This protein binds this small molecule.
Small molecule (SMILES): CSCC[C@H](NC(=O)[C@@H]1CCCN1C(=O)[C@H](CC(C)C)NC(=O)[C@H](CC(C)C)NC(=O)[C@H](CCCCN)NC(=O)[C@H](C)NC(=O)[C@H](CCCCN)NC(=O)[C@@H](N)CCCN=C(N)N)C(=O)N[C@@H](CCC(=O)O)C(=O)N[C@@H](CCC(=O)O)C(=O)N[C@@H](C)C(=O)N[C@@H](CC(C)C)C(=O)N[C@@H](CC(C)C)C(=O)N1CCC[C@H]1C=O

Binding-site contacts:
Ligand atom CD1 contacts residue GLN203 of chain 2.A at 3.5 Å.
Ligand atom C contacts residue GLY105 of chain 2.A at 3.8 Å.
Ligand atom CA contacts residue PHE126 of chain 2.A at 3.9 Å (hydrophobic).
Ligand atom N contacts residue GLY105 of chain 2.A at 2.8 Å (h-bond).
Ligand atom O contacts residue VAL127 of chain 2.A at 3.5 Å.
Ligand atom CD contacts residue ARG165 of chain 2.A at 3.8 Å.
Ligand atom CA contacts residue GLY105 of chain 2.A at 3.6 Å.
Ligand atom CG contacts residue TYR162 of chain 2.A at 3.9 Å (hydrophobic).
Ligand atom O contacts residue PHE126 of chain 2.A at 3.4 Å.
Ligand atom CA contacts residue ILE130 of chain 2.A at 3.5 Å (hydrophobic).
Ligand atom CD2 contacts residue LEU161 of chain 2.A at 3.6 Å (hydrophobic).
Ligand atom C contacts residue ILE130 of chain 2.A at 3.9 Å (hydrophobic).
Ligand atom CB contacts residue ILE130 of chain 2.A at 3.6 Å (hydrophobic).
Ligand atom CB contacts residue TYR162 of chain 2.A at 3.5 Å (hydrophobic).
Ligand atom CD1 contacts residue TYR162 of chain 2.A at 3.5 Å (hydrophobic).
Ligand atom C contacts residue VAL127 of chain 2.A at 3.7 Å (hydrophobic).
Ligand atom SD contacts residue ARG165 of chain 2.A at 3.5 Å.
Ligand atom O contacts residue GLY105 of chain 2.A at 3.7 Å.
Ligand atom CA contacts residue SER163 of chain 2.A at 3.7 Å.
Ligand atom N contacts residue LEU161 of chain 2.A at 3.2 Å (h-bond).
Ligand atom CD1 contacts residue GLY124 of chain 2.A at 3.9 Å.
Ligand atom OE1 contacts residue ARG165 of chain 2.A at 2.9 Å (salt-bridge).
Ligand atom N contacts residue VAL125 of chain 2.A at 3.5 Å (h-bond).
Ligand atom CA contacts residue GLY105 of chain 2.A at 3.9 Å.
Ligand atom N contacts residue SER163 of chain 2.A at 3.9 Å.
Ligand atom CD contacts residue GLN203 of chain 2.A at 3.5 Å.
Ligand atom CB contacts residue ILE104 of chain 2.A at 3.6 Å (hydrophobic).
Ligand atom O contacts residue LEU161 of chain 2.A at 3.4 Å (h-bond).
Ligand atom CE contacts residue ARG165 of chain 2.A at 3.8 Å.
Ligand atom O contacts residue VAL127 of chain 2.A at 2.5 Å (h-bond).
Ligand atom O contacts residue TYR162 of chain 2.A at 3.6 Å.
Ligand atom C contacts residue LEU161 of chain 2.A at 3.8 Å (hydrophobic).
Ligand atom CA contacts residue VAL125 of chain 2.A at 3.4 Å (hydrophobic).
Ligand atom O contacts residue ILE130 of chain 2.A at 3.7 Å.
Ligand atom O contacts residue GLN203 of chain 2.A at 3.5 Å (h-bond).
Ligand atom O contacts residue SER163 of chain 2.A at 3.1 Å (h-bond).
Ligand atom CD2 contacts residue PHE126 of chain 2.A at 3.4 Å (hydrophobic).
Ligand atom CB contacts residue VAL125 of chain 2.A at 3.3 Å (hydrophobic).
Ligand atom CB contacts residue GLY105 of chain 2.A at 3.1 Å.
Ligand atom CA contacts residue LEU161 of chain 2.A at 3.5 Å (hydrophobic).

Sequence of chain 2.A:
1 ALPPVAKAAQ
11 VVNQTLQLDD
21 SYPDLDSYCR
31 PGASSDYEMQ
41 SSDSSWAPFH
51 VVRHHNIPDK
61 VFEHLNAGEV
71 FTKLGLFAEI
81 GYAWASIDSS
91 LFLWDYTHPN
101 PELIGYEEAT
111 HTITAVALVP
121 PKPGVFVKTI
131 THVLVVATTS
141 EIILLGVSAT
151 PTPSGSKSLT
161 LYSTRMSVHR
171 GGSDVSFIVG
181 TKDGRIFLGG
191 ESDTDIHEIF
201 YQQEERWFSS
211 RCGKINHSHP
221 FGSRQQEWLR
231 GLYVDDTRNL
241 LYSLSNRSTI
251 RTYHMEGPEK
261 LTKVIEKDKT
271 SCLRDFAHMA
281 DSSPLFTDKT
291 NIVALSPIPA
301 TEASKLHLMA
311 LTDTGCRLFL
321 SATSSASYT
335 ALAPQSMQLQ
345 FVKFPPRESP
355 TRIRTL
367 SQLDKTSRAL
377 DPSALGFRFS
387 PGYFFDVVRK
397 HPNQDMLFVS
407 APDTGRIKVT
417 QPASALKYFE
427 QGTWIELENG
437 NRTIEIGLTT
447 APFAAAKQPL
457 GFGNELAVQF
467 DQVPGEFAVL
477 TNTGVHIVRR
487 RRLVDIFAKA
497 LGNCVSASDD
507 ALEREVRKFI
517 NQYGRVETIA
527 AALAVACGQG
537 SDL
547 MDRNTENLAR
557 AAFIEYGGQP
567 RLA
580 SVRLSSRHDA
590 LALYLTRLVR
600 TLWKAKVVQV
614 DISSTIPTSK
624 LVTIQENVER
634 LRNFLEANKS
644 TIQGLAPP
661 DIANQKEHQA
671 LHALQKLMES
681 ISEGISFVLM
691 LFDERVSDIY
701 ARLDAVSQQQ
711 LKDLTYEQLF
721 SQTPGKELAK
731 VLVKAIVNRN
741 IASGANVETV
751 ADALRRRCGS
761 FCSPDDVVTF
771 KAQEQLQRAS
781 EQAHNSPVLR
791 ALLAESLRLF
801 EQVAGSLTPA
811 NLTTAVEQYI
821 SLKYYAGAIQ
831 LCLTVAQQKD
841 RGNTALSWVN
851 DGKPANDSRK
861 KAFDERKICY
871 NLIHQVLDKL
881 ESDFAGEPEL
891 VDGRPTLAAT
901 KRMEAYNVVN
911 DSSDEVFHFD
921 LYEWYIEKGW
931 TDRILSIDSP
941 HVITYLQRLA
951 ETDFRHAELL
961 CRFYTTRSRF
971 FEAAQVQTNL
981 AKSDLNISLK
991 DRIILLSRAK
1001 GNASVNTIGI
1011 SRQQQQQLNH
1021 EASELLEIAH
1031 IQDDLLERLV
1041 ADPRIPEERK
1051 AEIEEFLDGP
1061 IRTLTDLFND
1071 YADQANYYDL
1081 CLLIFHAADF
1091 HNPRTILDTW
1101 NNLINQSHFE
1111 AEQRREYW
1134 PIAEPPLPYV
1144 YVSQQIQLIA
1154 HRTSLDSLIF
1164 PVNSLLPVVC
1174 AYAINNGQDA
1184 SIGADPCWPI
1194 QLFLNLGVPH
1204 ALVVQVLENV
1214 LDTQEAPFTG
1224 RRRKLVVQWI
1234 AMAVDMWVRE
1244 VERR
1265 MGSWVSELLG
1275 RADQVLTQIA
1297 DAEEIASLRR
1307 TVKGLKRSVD